This protein binds this small molecule.
Small molecule (SMILES): CC(=O)N[C@H]1[C@H](O[C@H]2[C@H](O)[C@@H](NC(C)=O)CO[C@@H]2CO)O[C@H](CO)[C@@H](O)[C@@H]1O

Sequence of chain 1.A:
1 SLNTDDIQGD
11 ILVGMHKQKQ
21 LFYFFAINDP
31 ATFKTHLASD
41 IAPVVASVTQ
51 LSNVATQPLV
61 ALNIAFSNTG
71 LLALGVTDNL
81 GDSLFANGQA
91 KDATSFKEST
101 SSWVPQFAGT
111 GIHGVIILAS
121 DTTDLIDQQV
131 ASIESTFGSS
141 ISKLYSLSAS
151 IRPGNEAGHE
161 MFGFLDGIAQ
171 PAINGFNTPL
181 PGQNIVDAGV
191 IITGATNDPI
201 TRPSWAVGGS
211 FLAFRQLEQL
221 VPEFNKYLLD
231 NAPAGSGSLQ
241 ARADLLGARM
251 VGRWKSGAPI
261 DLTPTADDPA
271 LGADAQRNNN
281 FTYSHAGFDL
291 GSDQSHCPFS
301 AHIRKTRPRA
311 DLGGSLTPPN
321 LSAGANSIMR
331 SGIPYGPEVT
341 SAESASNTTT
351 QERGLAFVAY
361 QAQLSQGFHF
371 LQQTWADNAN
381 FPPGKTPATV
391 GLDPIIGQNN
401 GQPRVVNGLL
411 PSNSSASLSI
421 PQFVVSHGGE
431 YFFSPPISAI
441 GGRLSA

Binding-site contacts:
Ligand atom C5 contacts residue ASN280 of chain 1.A at 3.6 Å.
Ligand atom N2 contacts residue ASN280 of chain 1.A at 2.9 Å (h-bond).
Ligand atom C1 contacts residue ASN280 of chain 1.A at 1.4 Å.
Ligand atom O7 contacts residue GLN276 of chain 1.A at 4.2 Å.
Ligand atom C8 contacts residue GLN276 of chain 1.A at 3.5 Å.
Ligand atom C8 contacts residue ASN280 of chain 1.A at 4.5 Å.
Ligand atom C2 contacts residue ASN280 of chain 1.A at 2.5 Å.
Ligand atom O6 contacts residue PRO318 of chain 1.A at 3.4 Å.
Ligand atom C3 contacts residue ASN280 of chain 1.A at 3.8 Å.
Ligand atom O7 contacts residue ASN280 of chain 1.A at 3.7 Å.
Ligand atom C7 contacts residue ASN280 of chain 1.A at 3.4 Å.
Ligand atom O7 contacts residue ARG277 of chain 1.A at 4.1 Å.
Ligand atom C5 contacts residue PRO318 of chain 1.A at 4.4 Å (hydrophobic).
Ligand atom C8 contacts residue THR317 of chain 1.A at 3.8 Å.
Ligand atom C4 contacts residue ASN280 of chain 1.A at 4.2 Å.
Ligand atom O5 contacts residue PRO318 of chain 1.A at 4.3 Å.
Ligand atom C7 contacts residue GLN276 of chain 1.A at 4.0 Å.
Ligand atom O5 contacts residue ASN280 of chain 1.A at 2.3 Å (h-bond).
Ligand atom C8 contacts residue PRO181 of chain 1.A at 3.9 Å (hydrophobic).